Binding-site contacts:
Ligand atom O1 contacts residue GLY110 of chain 1.A at 3.7 Å.
Ligand atom CL contacts residue GLU31 of chain 1.A at 3.7 Å.
Ligand atom C8 contacts residue ASP169 of chain 1.A at 3.4 Å.
Ligand atom F contacts residue LEU158 of chain 1.A at 3.3 Å.
Ligand atom C5 contacts residue VAL37 of chain 1.A at 3.7 Å (hydrophobic).
Ligand atom N5 contacts residue VAL37 of chain 1.A at 3.6 Å.
Ligand atom C17 contacts residue GLU105 of chain 1.A at 3.3 Å.
Ligand atom C contacts residue GLU114 of chain 1.A at 3.5 Å.
Ligand atom N4 contacts residue ALA54 of chain 1.A at 3.6 Å.
Ligand atom C1 contacts residue LEU29 of chain 1.A at 3.5 Å (hydrophobic).
Ligand atom F1 contacts residue ASN156 of chain 1.A at 3.7 Å.
Ligand atom C17 contacts residue LEU158 of chain 1.A at 3.5 Å (hydrophobic).
Ligand atom F1 contacts residue GLY168 of chain 1.A at 3.3 Å.
Ligand atom C16 contacts residue LEU158 of chain 1.A at 3.7 Å (hydrophobic).
Ligand atom F1 contacts residue ASP169 of chain 1.A at 3.8 Å.
Ligand atom C17 contacts residue VAL86 of chain 1.A at 3.9 Å (hydrophobic).
Ligand atom C12 contacts residue LEU158 of chain 1.A at 3.5 Å (hydrophobic).
Ligand atom C11 contacts residue LEU158 of chain 1.A at 3.7 Å (hydrophobic).
Ligand atom C7 contacts residue ASP169 of chain 1.A at 3.3 Å.
Ligand atom C contacts residue LEU29 of chain 1.A at 3.4 Å (hydrophobic).
Ligand atom C5 contacts residue GLY30 of chain 1.A at 3.8 Å.
Ligand atom C15 contacts residue GLY168 of chain 1.A at 3.7 Å.
Ligand atom CL contacts residue GLY35 of chain 1.A at 3.6 Å.
Ligand atom N4 contacts residue LEU158 of chain 1.A at 3.5 Å.
Ligand atom N contacts residue GLY30 of chain 1.A at 3.8 Å.
Ligand atom C6 contacts residue GOL1 of chain 1.C at 3.9 Å.
Ligand atom F contacts residue SER111 of chain 1.A at 3.5 Å.
Ligand atom C14 contacts residue LEU158 of chain 1.A at 3.7 Å (hydrophobic).
Ligand atom C13 contacts residue LEU107 of chain 1.A at 3.3 Å (hydrophobic).
Ligand atom N1 contacts residue GLY30 of chain 1.A at 3.6 Å.
Ligand atom F contacts residue ARG155 of chain 1.A at 3.0 Å.
Ligand atom N contacts residue LEU29 of chain 1.A at 3.4 Å (h-bond).
Ligand atom C17 contacts residue ALA54 of chain 1.A at 3.4 Å (hydrophobic).
Ligand atom N3 contacts residue LEU107 of chain 1.A at 3.1 Å (h-bond).
Ligand atom C10 contacts residue ARG155 of chain 1.A at 3.2 Å.
Ligand atom CL contacts residue GLY32 of chain 1.A at 3.5 Å.
Ligand atom C7 contacts residue GOL1 of chain 1.C at 3.6 Å.
Ligand atom C6 contacts residue VAL37 of chain 1.A at 3.5 Å (hydrophobic).
Ligand atom C7 contacts residue VAL37 of chain 1.A at 3.6 Å (hydrophobic).
Ligand atom C16 contacts residue MET104 of chain 1.A at 3.7 Å (hydrophobic).

Sequence of chain 1.A:
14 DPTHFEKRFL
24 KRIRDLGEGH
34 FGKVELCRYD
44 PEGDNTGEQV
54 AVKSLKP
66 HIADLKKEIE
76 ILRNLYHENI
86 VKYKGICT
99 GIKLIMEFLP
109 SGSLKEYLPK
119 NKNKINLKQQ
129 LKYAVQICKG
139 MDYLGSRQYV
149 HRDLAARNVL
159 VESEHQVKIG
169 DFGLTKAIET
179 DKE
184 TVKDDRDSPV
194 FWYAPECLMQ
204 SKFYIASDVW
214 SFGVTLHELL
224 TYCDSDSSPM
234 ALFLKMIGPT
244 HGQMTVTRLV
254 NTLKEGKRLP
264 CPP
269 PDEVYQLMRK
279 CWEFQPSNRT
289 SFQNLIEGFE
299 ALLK

A protein and the small-molecule ligand that binds it are described below.
Small molecule (SMILES): Cn1cc(NC(=O)c2cnn3cccnc23)c(-c2cc(Cl)ccc2OC(F)F)n1